Sequence of chain 1.A:
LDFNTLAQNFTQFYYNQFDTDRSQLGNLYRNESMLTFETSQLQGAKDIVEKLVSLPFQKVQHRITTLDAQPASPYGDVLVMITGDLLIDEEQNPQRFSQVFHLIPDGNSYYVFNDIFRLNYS

Binding-site contacts:
Ligand atom CG contacts residue PRO76 of chain 1.A at 3.9 Å (hydrophobic).
Ligand atom CA contacts residue GLN45 of chain 1.B at 3.2 Å.
Ligand atom CD1 contacts residue PHE5 of chain 1.A at 3.3 Å (hydrophobic).
Ligand atom CE1 contacts residue PRO73 of chain 1.A at 3.8 Å (hydrophobic).
Ligand atom CB contacts residue GLN45 of chain 1.B at 4.2 Å.
Ligand atom CD2 contacts residue GLN45 of chain 1.B at 4.0 Å.
Ligand atom CE1 contacts residue GLN72 of chain 1.A at 4.1 Å.
Ligand atom CZ contacts residue LEU37 of chain 1.B at 4.2 Å (hydrophobic).
Ligand atom CE2 contacts residue PHE115 of chain 1.B at 3.7 Å (hydrophobic).
Ligand atom CD1 contacts residue MET36 of chain 1.B at 3.9 Å (hydrophobic).
Ligand atom CE2 contacts residue MET36 of chain 1.B at 3.6 Å (hydrophobic).
Ligand atom N contacts residue GLN45 of chain 1.B at 4.1 Å.
Ligand atom CD2 contacts residue MET36 of chain 1.B at 3.7 Å (hydrophobic).
Ligand atom N contacts residue GLN45 of chain 1.B at 2.9 Å (h-bond).
Ligand atom CD2 contacts residue GLU34 of chain 1.B at 3.7 Å.
Ligand atom CZ contacts residue SER75 of chain 1.A at 4.2 Å.
Ligand atom CB contacts residue PRO76 of chain 1.A at 4.0 Å (hydrophobic).
Ligand atom CZ contacts residue PRO73 of chain 1.A at 3.5 Å (hydrophobic).
Ligand atom CE1 contacts residue THR38 of chain 1.B at 4.1 Å.
Ligand atom CZ contacts residue MET36 of chain 1.B at 3.8 Å (hydrophobic).
Ligand atom CD2 contacts residue PRO76 of chain 1.A at 3.9 Å (hydrophobic).
Ligand atom CB contacts residue MET36 of chain 1.B at 4.2 Å (hydrophobic).
Ligand atom CZ contacts residue GLN43 of chain 1.B at 3.7 Å.
Ligand atom CE2 contacts residue GLN45 of chain 1.B at 4.2 Å.
Ligand atom CZ contacts residue THR38 of chain 1.B at 3.9 Å.
Ligand atom CE2 contacts residue GLN43 of chain 1.B at 4.0 Å.
Ligand atom CA contacts residue GLN45 of chain 1.B at 4.1 Å.
Ligand atom CE1 contacts residue GLN43 of chain 1.B at 3.5 Å.
Ligand atom CZ contacts residue GLN72 of chain 1.A at 4.1 Å.
Ligand atom CE1 contacts residue PHE5 of chain 1.A at 4.0 Å (hydrophobic).
Ligand atom CA contacts residue GLU34 of chain 1.B at 4.0 Å.
Ligand atom CE2 contacts residue LEU44 of chain 1.B at 3.5 Å (hydrophobic).
Ligand atom CE1 contacts residue SER75 of chain 1.A at 4.2 Å.
Ligand atom C contacts residue GLN45 of chain 1.B at 3.5 Å.
Ligand atom CD1 contacts residue PRO73 of chain 1.A at 4.0 Å (hydrophobic).
Ligand atom CG contacts residue MET36 of chain 1.B at 3.8 Å (hydrophobic).
Ligand atom CD1 contacts residue PRO76 of chain 1.A at 4.0 Å (hydrophobic).
Ligand atom O contacts residue GLN45 of chain 1.B at 3.3 Å (h-bond).
Ligand atom N contacts residue GLU34 of chain 1.B at 3.9 Å.
Ligand atom CB contacts residue GLU34 of chain 1.B at 3.8 Å.

Sequence of chain 1.B:
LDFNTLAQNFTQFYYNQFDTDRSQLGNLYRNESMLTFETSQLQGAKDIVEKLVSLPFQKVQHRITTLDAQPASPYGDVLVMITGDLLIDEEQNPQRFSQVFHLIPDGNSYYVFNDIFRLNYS

This small molecule binds to this protein.
Small molecule (SMILES): NCC(=O)N[C@@H](Cc1ccccc1)C(=O)N[C@@H](CO)C(=O)N[C@@H](Cc1ccccc1)C(=O)NCC=O